Sequence of chain 1.G:
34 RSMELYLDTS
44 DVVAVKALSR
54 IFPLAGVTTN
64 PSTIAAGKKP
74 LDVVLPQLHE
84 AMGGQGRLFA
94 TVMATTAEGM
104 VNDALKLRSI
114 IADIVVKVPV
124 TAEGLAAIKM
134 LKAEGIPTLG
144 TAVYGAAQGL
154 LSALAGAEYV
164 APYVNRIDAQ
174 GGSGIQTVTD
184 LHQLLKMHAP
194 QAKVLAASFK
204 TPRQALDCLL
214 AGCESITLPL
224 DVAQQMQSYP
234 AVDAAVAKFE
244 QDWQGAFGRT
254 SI

This protein binds this small molecule.
Small molecule (SMILES): CC(=O)CO

Binding-site contacts:
Ligand atom C contacts residue THR144 of chain 1.G at 4.4 Å.
Ligand atom CM1 contacts residue LW11 of chain 1.FA at 3.9 Å.
Ligand atom O1 contacts residue ASN63 of chain 1.G at 3.3 Å (h-bond).
Ligand atom C contacts residue THR62 of chain 1.G at 4.2 Å.
Ligand atom O1 contacts residue LYS120 of chain 1.G at 2.7 Å (salt-bridge).
Ligand atom CM2 contacts residue LEU142 of chain 1.G at 4.2 Å (hydrophobic).
Ligand atom CM2 contacts residue ALA164 of chain 1.G at 3.9 Å (hydrophobic).
Ligand atom O1 contacts residue THR61 of chain 1.G at 3.6 Å.
Ligand atom O1 contacts residue ASP41 of chain 1.G at 2.5 Å (salt-bridge).
Ligand atom CM2 contacts residue THR144 of chain 1.G at 3.9 Å.
Ligand atom CM1 contacts residue THR220 of chain 1.G at 4.4 Å.
Ligand atom O1 contacts residue THR62 of chain 1.G at 3.8 Å.
Ligand atom CM2 contacts residue THR61 of chain 1.G at 4.5 Å.
Ligand atom C contacts residue LYS120 of chain 1.G at 1.4 Å.
Ligand atom CM1 contacts residue LYS120 of chain 1.G at 2.6 Å.
Ligand atom CM1 contacts residue ALA200 of chain 1.G at 4.3 Å (hydrophobic).
Ligand atom CM1 contacts residue ASP41 of chain 1.G at 3.1 Å.
Ligand atom CM2 contacts residue ALA200 of chain 1.G at 4.4 Å (hydrophobic).
Ligand atom C contacts residue THR61 of chain 1.G at 3.9 Å.
Ligand atom O1 contacts residue LW11 of chain 1.FA at 4.2 Å.
Ligand atom CM1 contacts residue ASN63 of chain 1.G at 4.2 Å.
Ligand atom CM1 contacts residue THR61 of chain 1.G at 3.8 Å.
Ligand atom CM2 contacts residue LYS120 of chain 1.G at 2.6 Å.
Ligand atom C contacts residue ASP41 of chain 1.G at 4.3 Å.